A small-molecule ligand and the protein it binds are described below.
Small molecule (SMILES): CSCC[C@H](NC(=O)[C@H](CC(C)C)NC(=O)[C@H](Cc1ccccc1)NC(=O)[C@H](CC(=O)O)NC(=O)[C@H](Cc1ccc(O)cc1)NC(=O)[C@H](CC1=c2ccccc2=NC1)NC(=O)[C@@H](NC(=O)[C@@H](NC(=O)[C@H](CCCN=C(N)N)NC(=O)[C@@H](N)CO)C(C)C)[C@@H](C)O)C(=O)N[C@@H](CCC(=O)O)C(=O)N[C@H](C=O)CC(=O)O

Sequence of chain 1.D:
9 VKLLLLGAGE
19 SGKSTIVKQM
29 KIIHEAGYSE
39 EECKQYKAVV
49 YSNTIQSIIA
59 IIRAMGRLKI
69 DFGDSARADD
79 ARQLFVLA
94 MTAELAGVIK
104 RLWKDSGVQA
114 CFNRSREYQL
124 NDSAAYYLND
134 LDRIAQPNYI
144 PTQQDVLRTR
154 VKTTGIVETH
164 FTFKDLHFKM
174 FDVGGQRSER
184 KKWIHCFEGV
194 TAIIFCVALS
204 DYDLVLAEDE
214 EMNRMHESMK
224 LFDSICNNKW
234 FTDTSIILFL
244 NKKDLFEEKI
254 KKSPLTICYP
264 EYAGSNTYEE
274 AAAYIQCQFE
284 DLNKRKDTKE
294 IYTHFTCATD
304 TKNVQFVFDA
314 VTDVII

Binding-site contacts:
Ligand atom CD1 contacts residue SER227 of chain 1.D at 3.7 Å.
Ligand atom CZ contacts residue ILE187 of chain 1.D at 3.6 Å (hydrophobic).
Ligand atom OH contacts residue LYS223 of chain 1.D at 3.2 Å.
Ligand atom O contacts residue GLU182 of chain 1.D at 3.7 Å.
Ligand atom CD1 contacts residue SER227 of chain 1.D at 3.7 Å.
Ligand atom NH1 contacts residue ARG180 of chain 1.D at 3.4 Å (salt-bridge).
Ligand atom C contacts residue SER181 of chain 1.D at 3.5 Å.
Ligand atom CB contacts residue SER181 of chain 1.D at 3.6 Å.
Ligand atom N contacts residue SER181 of chain 1.D at 2.7 Å (h-bond).
Ligand atom CD2 contacts residue PHE190 of chain 1.D at 3.6 Å (hydrophobic).
Ligand atom CB contacts residue SER181 of chain 1.D at 3.7 Å.
Ligand atom CB contacts residue ARG180 of chain 1.D at 3.6 Å.
Ligand atom CA contacts residue SER181 of chain 1.D at 3.5 Å.
Ligand atom CA contacts residue TRP186 of chain 1.D at 3.6 Å (hydrophobic).
Ligand atom C contacts residue ARG180 of chain 1.D at 3.7 Å.
Ligand atom CD1 contacts residue GLY177 of chain 1.D at 3.0 Å.
Ligand atom CB contacts residue TRP186 of chain 1.D at 3.5 Å (hydrophobic).
Ligand atom N contacts residue GLU182 of chain 1.D at 3.0 Å (salt-bridge).
Ligand atom CZ3 contacts residue ILE228 of chain 1.D at 3.5 Å (hydrophobic).
Ligand atom C contacts residue SER181 of chain 1.D at 3.6 Å.
Ligand atom OE2 contacts residue ARG183 of chain 1.D at 3.5 Å (salt-bridge).
Ligand atom O contacts residue ARG180 of chain 1.D at 3.1 Å.
Ligand atom CD1 contacts residue VAL176 of chain 1.D at 3.7 Å (hydrophobic).
Ligand atom N contacts residue TRP186 of chain 1.D at 3.4 Å.
Ligand atom CA contacts residue SER181 of chain 1.D at 3.5 Å.
Ligand atom CD contacts residue ARG180 of chain 1.D at 3.0 Å.
Ligand atom O contacts residue SER181 of chain 1.D at 2.6 Å (h-bond).
Ligand atom O contacts residue TRP186 of chain 1.D at 2.8 Å (h-bond).
Ligand atom CD2 contacts residue ASN231 of chain 1.D at 3.3 Å.
Ligand atom NE1 contacts residue GLY177 of chain 1.D at 3.0 Å (h-bond).
Ligand atom C contacts residue TRP186 of chain 1.D at 3.7 Å (hydrophobic).
Ligand atom SD contacts residue SER227 of chain 1.D at 3.7 Å.
Ligand atom CD2 contacts residue PHE190 of chain 1.D at 3.7 Å (hydrophobic).
Ligand atom NH2 contacts residue ARG180 of chain 1.D at 3.3 Å (salt-bridge).
Ligand atom CG2 contacts residue ARG183 of chain 1.D at 3.4 Å.
Ligand atom CE1 contacts residue ILE187 of chain 1.D at 3.6 Å (hydrophobic).
Ligand atom CD1 contacts residue ILE228 of chain 1.D at 3.7 Å (hydrophobic).
Ligand atom CE2 contacts residue PHE190 of chain 1.D at 3.3 Å (hydrophobic).
Ligand atom O contacts residue ARG183 of chain 1.D at 3.4 Å (salt-bridge).
Ligand atom C contacts residue TRP186 of chain 1.D at 3.7 Å (hydrophobic).